Binding-site contacts:
Ligand atom C7 contacts residue TYR237 of chain 1.TA at 4.1 Å (hydrophobic).
Ligand atom OP1 contacts residue ARG235 of chain 1.TA at 3.1 Å (salt-bridge).
Ligand atom P contacts residue TYR237 of chain 1.TA at 3.8 Å.
Ligand atom C4 contacts residue PHE190 of chain 1.TA at 3.4 Å (hydrophobic).
Ligand atom OP2 contacts residue ARG235 of chain 1.TA at 2.5 Å (salt-bridge).
Ligand atom N3 contacts residue LYS34 of chain 1.YA at 3.3 Å (salt-bridge).
Ligand atom N1 contacts residue PHE190 of chain 1.TA at 3.7 Å.
Ligand atom N4 contacts residue TYR113 of chain 1.YA at 3.8 Å.
Ligand atom N9 contacts residue PHE190 of chain 1.TA at 3.7 Å.
Ligand atom C2 contacts residue LYS34 of chain 1.YA at 3.3 Å.
Ligand atom OP1 contacts residue VAL153 of chain 1.YA at 3.3 Å.
Ligand atom C2 contacts residue PHE190 of chain 1.TA at 4.2 Å (hydrophobic).
Ligand atom C5 contacts residue PHE190 of chain 1.TA at 3.3 Å (hydrophobic).
Ligand atom OP2 contacts residue TYR237 of chain 1.TA at 2.7 Å (h-bond).
Ligand atom C6 contacts residue PHE190 of chain 1.TA at 3.3 Å (hydrophobic).
Ligand atom O4 contacts residue LYS85 of chain 1.TA at 3.2 Å (salt-bridge).
Ligand atom C2' contacts residue LEU40 of chain 1.TA at 4.0 Å (hydrophobic).
Ligand atom O3' contacts residue TYR237 of chain 1.TA at 3.6 Å.
Ligand atom OP2 contacts residue ARG156 of chain 1.YA at 3.8 Å.
Ligand atom OP1 contacts residue HIS149 of chain 1.YA at 3.0 Å.
Ligand atom OP1 contacts residue ARG145 of chain 1.YA at 2.3 Å (salt-bridge).
Ligand atom N6 contacts residue PHE190 of chain 1.TA at 3.5 Å.
Ligand atom O5' contacts residue HIS149 of chain 1.YA at 4.2 Å.
Ligand atom C2' contacts residue LYS154 of chain 1.YA at 3.6 Å.
Ligand atom C5' contacts residue ILE42 of chain 1.TA at 3.8 Å (hydrophobic).
Ligand atom C2' contacts residue ARG155 of chain 1.YA at 3.1 Å.
Ligand atom P contacts residue ARG235 of chain 1.TA at 3.3 Å.
Ligand atom OP1 contacts residue ILE42 of chain 1.TA at 4.1 Å.
Ligand atom C8 contacts residue PHE190 of chain 1.TA at 3.5 Å (hydrophobic).
Ligand atom C2' contacts residue TYR237 of chain 1.TA at 4.0 Å (hydrophobic).
Ligand atom N7 contacts residue PHE190 of chain 1.TA at 3.5 Å.
Ligand atom N3 contacts residue PHE190 of chain 1.TA at 3.9 Å.
Ligand atom P contacts residue ARG145 of chain 1.YA at 3.7 Å.
Ligand atom C1' contacts residue ARG155 of chain 1.YA at 3.6 Å.
Ligand atom C3' contacts residue ILE42 of chain 1.TA at 3.7 Å (hydrophobic).
Ligand atom OP2 contacts residue HIS149 of chain 1.YA at 3.3 Å.
Ligand atom O3' contacts residue SER39 of chain 1.TA at 4.1 Å.
Ligand atom O3' contacts residue VAL153 of chain 1.YA at 4.1 Å.
Ligand atom P contacts residue HIS149 of chain 1.YA at 3.8 Å.
Ligand atom C7 contacts residue LEU40 of chain 1.TA at 3.5 Å (hydrophobic).

Sequence of chain 1.TA:
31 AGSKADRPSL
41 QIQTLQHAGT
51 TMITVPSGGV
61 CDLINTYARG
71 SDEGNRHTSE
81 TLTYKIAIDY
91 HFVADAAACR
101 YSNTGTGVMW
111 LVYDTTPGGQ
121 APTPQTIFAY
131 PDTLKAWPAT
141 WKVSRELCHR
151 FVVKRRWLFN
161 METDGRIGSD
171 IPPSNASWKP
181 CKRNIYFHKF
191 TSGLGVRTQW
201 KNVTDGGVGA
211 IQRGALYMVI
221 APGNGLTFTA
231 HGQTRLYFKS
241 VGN

A small-molecule ligand and the protein it binds are described below.
Small molecule (SMILES): Cc1cn([C@H]2C[C@H](O[P](=O)(O)OC[C@H]3O[C@@H](n4ccc(N)nc4=O)C[C@@H]3O[P](=O)(O)OC[C@H]3O[C@@H](n4ccc(N)nc4=O)C[C@@H]3O[P](=O)(O)OC[C@H]3O[C@@H](n4ccc(N)nc4=O)C[C@@H]3O[P](=O)(O)OC[C@H]3O[C@@H](n4cnc5c(N)ncnc54)C[C@@H]3O)[C@@H](CO[P](=O)(O)O[C@H]3C[C@H](n4cnc5c(N)ncnc54)O[C@@H]3CO[P](=O)(O)O[C@H]3C[C@H](n4cnc5c(N)ncnc54)O[C@@H]3CO[P](=O)(O)O[C@H]3C[C@H](n4cnc5c(N)ncnc54)O[C@@H]3CO[P](=O)(O)O[C@H]3C[C@H](n4cnc5c(N)ncnc54)O[C@@H]3COP(=O)=O)O2)c(=O)[nH]c1=O

Sequence of chain 1.YA:
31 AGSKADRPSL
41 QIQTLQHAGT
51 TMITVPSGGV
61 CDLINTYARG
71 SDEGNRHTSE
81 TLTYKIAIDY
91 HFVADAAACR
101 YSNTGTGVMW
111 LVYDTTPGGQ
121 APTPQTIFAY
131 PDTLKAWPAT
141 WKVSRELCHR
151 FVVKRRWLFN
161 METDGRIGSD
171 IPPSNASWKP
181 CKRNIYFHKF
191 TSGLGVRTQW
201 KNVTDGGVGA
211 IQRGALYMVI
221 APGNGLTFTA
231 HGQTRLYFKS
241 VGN